Sequence of chain 9.B:
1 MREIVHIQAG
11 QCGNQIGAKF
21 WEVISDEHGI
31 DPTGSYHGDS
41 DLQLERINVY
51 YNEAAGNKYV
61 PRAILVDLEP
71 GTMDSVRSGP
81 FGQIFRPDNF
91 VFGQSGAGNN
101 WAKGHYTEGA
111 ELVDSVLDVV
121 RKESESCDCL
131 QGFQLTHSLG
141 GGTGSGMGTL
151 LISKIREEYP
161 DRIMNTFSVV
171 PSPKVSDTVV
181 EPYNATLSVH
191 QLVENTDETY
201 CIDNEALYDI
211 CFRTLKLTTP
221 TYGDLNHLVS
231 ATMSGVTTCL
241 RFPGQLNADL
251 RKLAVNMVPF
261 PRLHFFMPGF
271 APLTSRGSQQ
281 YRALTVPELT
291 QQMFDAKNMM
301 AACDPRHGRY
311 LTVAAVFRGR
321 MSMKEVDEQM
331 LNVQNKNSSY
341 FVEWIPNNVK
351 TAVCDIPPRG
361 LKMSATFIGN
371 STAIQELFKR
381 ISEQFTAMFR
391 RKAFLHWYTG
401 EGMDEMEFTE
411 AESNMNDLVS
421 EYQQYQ

Sequence of chain 11.B:
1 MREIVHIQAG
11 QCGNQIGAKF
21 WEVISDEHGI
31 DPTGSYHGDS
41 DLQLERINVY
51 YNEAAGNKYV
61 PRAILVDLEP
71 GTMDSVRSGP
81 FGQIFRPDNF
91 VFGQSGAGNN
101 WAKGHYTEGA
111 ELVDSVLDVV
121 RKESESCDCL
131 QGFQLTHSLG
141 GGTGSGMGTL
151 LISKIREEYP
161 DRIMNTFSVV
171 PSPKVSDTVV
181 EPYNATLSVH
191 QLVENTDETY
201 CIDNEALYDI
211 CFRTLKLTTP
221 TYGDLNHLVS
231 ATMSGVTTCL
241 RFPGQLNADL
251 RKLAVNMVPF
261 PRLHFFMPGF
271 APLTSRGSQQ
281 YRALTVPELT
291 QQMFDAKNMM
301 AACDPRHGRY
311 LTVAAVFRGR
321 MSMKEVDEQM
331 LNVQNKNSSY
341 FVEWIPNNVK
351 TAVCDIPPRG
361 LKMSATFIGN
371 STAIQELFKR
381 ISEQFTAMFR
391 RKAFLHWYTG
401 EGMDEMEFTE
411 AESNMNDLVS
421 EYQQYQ

The protein below binds the small molecule below.
Small molecule (SMILES): CC[C@H](/C=C(/C)[C@@H]1C[C@@H](OC)C[C@H](O)C(C)(C)[C@@]2(O)O[C@@H](C[C@@H](OC)[C@H](O)C(=O)O1)C[C@@H](OC)[C@H]2O)CO

Binding-site contacts:
Ligand atom C7 contacts residue ASP295 of chain 9.B at 3.6 Å.
Ligand atom C7 contacts residue LYS297 of chain 9.B at 3.3 Å.
Ligand atom O1 contacts residue ALA296 of chain 9.B at 3.0 Å (h-bond).
Ligand atom C26 contacts residue TYR310 of chain 9.B at 3.8 Å (hydrophobic).
Ligand atom C23 contacts residue PHE294 of chain 9.B at 3.5 Å (hydrophobic).
Ligand atom O91 contacts residue ASP295 of chain 9.B at 2.6 Å (salt-bridge).
Ligand atom O2 contacts residue LYS297 of chain 9.B at 3.5 Å (salt-bridge).
Ligand atom O2 contacts residue ALA296 of chain 9.B at 3.5 Å (h-bond).
Ligand atom C24 contacts residue TYR310 of chain 9.B at 3.8 Å (hydrophobic).
Ligand atom C5 contacts residue LYS297 of chain 9.B at 2.7 Å.
Ligand atom C9 contacts residue ASP295 of chain 9.B at 3.6 Å.
Ligand atom C2 contacts residue ASP295 of chain 9.B at 1.9 Å.
Ligand atom O7 contacts residue ASP118 of chain 11.B at 3.6 Å.
Ligand atom O9 contacts residue ASP295 of chain 9.B at 3.5 Å (salt-bridge).
Ligand atom C27 contacts residue PHE341 of chain 9.B at 3.5 Å (hydrophobic).
Ligand atom C6 contacts residue ASP295 of chain 9.B at 3.7 Å.
Ligand atom C1 contacts residue ASP295 of chain 9.B at 2.5 Å.
Ligand atom O24 contacts residue PHE294 of chain 9.B at 2.5 Å (h-bond).
Ligand atom O8 contacts residue ASP118 of chain 11.B at 2.9 Å (salt-bridge).
Ligand atom C25 contacts residue ARG306 of chain 9.B at 3.5 Å.
Ligand atom O2 contacts residue ASP295 of chain 9.B at 1.6 Å (salt-bridge).
Ligand atom O3 contacts residue ARG306 of chain 9.B at 2.1 Å (salt-bridge).
Ligand atom C6 contacts residue ASP118 of chain 11.B at 3.6 Å.
Ligand atom C16 contacts residue ARG306 of chain 9.B at 2.6 Å.
Ligand atom C6 contacts residue LYS297 of chain 9.B at 2.4 Å.
Ligand atom C2 contacts residue ARG306 of chain 9.B at 3.5 Å.
Ligand atom C4 contacts residue LYS297 of chain 9.B at 2.9 Å.
Ligand atom O15 contacts residue ASP295 of chain 9.B at 3.6 Å.
Ligand atom C17 contacts residue LYS122 of chain 11.B at 3.6 Å.
Ligand atom O1 contacts residue ASP295 of chain 9.B at 2.7 Å (salt-bridge).
Ligand atom C5 contacts residue ASP295 of chain 9.B at 3.0 Å.
Ligand atom C4 contacts residue ARG306 of chain 9.B at 3.2 Å.
Ligand atom C4 contacts residue ASP295 of chain 9.B at 3.7 Å.
Ligand atom O24 contacts residue TYR310 of chain 9.B at 3.2 Å (h-bond).
Ligand atom O2 contacts residue ARG306 of chain 9.B at 3.0 Å (salt-bridge).
Ligand atom O1 contacts residue PHE294 of chain 9.B at 3.5 Å (h-bond).
Ligand atom C26 contacts residue PHE294 of chain 9.B at 3.8 Å (hydrophobic).
Ligand atom C3 contacts residue ASP295 of chain 9.B at 3.3 Å.
Ligand atom C24 contacts residue PHE294 of chain 9.B at 3.2 Å (hydrophobic).
Ligand atom C3 contacts residue ARG306 of chain 9.B at 3.0 Å.